Sequence of chain 1.B:
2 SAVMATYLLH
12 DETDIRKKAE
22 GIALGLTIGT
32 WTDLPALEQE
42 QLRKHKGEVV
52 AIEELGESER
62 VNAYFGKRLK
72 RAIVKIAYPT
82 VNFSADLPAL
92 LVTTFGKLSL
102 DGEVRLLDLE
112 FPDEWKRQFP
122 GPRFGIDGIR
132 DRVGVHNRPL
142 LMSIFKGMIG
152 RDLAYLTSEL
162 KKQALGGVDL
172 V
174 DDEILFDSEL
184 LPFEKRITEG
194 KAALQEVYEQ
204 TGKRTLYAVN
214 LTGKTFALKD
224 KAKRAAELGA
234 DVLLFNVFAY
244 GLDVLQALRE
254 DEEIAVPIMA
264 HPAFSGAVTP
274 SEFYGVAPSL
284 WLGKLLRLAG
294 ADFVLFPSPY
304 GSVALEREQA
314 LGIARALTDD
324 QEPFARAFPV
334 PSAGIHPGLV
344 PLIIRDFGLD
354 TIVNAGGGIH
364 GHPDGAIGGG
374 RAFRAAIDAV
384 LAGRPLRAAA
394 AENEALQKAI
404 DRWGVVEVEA

This small molecule binds to this protein.
Small molecule (SMILES): CCCC(=O)/C(O)=C/OP(=O)(O)O

Binding-site contacts:
Ligand atom C6 contacts residue GLY360 of chain 1.B at 4.1 Å.
Ligand atom O7 contacts residue ILE145 of chain 1.B at 3.9 Å.
Ligand atom O8 contacts residue GLY360 of chain 1.B at 3.3 Å (h-bond).
Ligand atom C6 contacts residue LYS98 of chain 1.A at 3.3 Å.
Ligand atom O9 contacts residue GLY360 of chain 1.B at 3.2 Å (h-bond).
Ligand atom O9 contacts residue GLY361 of chain 1.B at 3.6 Å.
Ligand atom O7 contacts residue LYS98 of chain 1.A at 4.3 Å.
Ligand atom P contacts residue GLY360 of chain 1.B at 3.5 Å.
Ligand atom P contacts residue GLY361 of chain 1.B at 3.9 Å.
Ligand atom O8 contacts residue GLY359 of chain 1.B at 4.3 Å.
Ligand atom P contacts residue GLY359 of chain 1.B at 4.0 Å.
Ligand atom O9 contacts residue ALA358 of chain 1.B at 3.1 Å (h-bond).
Ligand atom O7 contacts residue GLY360 of chain 1.B at 3.3 Å (h-bond).
Ligand atom O9 contacts residue GLY337 of chain 1.B at 4.5 Å.
Ligand atom C6 contacts residue ILE145 of chain 1.B at 4.4 Å (hydrophobic).
Ligand atom O9 contacts residue GLY359 of chain 1.B at 2.9 Å.
Ligand atom O8 contacts residue GLY361 of chain 1.B at 3.0 Å (h-bond).
Ligand atom O10 contacts residue GLY337 of chain 1.B at 3.4 Å (h-bond).
Ligand atom O7 contacts residue GLY359 of chain 1.B at 3.8 Å.
Ligand atom O10 contacts residue LYS98 of chain 1.A at 4.4 Å.
Ligand atom O10 contacts residue ALA336 of chain 1.B at 3.8 Å.
Ligand atom O9 contacts residue ASN357 of chain 1.B at 4.5 Å.

Sequence of chain 1.A:
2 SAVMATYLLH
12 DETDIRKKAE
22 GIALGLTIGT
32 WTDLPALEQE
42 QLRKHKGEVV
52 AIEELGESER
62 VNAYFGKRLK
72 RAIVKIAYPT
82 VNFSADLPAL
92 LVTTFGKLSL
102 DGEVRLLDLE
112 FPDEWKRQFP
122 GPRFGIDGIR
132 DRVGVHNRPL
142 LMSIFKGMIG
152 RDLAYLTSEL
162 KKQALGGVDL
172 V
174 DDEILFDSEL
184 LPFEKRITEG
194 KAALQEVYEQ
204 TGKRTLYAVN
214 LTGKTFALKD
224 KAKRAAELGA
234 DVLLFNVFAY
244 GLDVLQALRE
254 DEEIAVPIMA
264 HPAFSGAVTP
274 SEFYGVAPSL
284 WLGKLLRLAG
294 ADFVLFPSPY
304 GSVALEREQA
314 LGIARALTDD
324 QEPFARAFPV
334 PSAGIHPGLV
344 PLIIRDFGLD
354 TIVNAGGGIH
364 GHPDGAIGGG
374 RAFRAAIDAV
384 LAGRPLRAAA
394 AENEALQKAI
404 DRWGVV